Sequence of chain 1.A:
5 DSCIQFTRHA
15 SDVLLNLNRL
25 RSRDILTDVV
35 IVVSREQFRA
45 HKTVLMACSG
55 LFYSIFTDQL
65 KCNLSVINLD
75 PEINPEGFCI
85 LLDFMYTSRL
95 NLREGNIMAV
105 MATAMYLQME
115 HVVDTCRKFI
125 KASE

Binding-site contacts:
Ligand atom C9 contacts residue CYS52 of chain 1.A at 3.3 Å (hydrophobic).
Ligand atom C5 contacts residue LEU24 of chain 2.A at 4.0 Å (hydrophobic).
Ligand atom C9 contacts residue GLY54 of chain 1.A at 3.5 Å.
Ligand atom C6 contacts residue TYR57 of chain 1.A at 3.6 Å (hydrophobic).
Ligand atom N contacts residue ARG23 of chain 2.A at 4.0 Å.
Ligand atom C2 contacts residue TYR57 of chain 1.A at 3.6 Å (hydrophobic).
Ligand atom C5 contacts residue MET50 of chain 1.A at 3.4 Å (hydrophobic).
Ligand atom N2 contacts residue TYR57 of chain 1.A at 3.5 Å.
Ligand atom C1 contacts residue TYR57 of chain 1.A at 3.7 Å (hydrophobic).
Ligand atom C contacts residue ASN20 of chain 2.A at 3.7 Å.
Ligand atom N1 contacts residue ASN20 of chain 2.A at 3.6 Å.
Ligand atom C7 contacts residue MET50 of chain 1.A at 3.7 Å (hydrophobic).
Ligand atom C4 contacts residue ASN20 of chain 2.A at 3.6 Å.
Ligand atom C5 contacts residue TYR57 of chain 1.A at 3.5 Å (hydrophobic).
Ligand atom C4 contacts residue TYR57 of chain 1.A at 3.4 Å (hydrophobic).
Ligand atom C3 contacts residue TYR57 of chain 1.A at 3.5 Å (hydrophobic).
Ligand atom CL contacts residue LEU24 of chain 2.A at 3.8 Å.
Ligand atom CL contacts residue TYR57 of chain 1.A at 3.6 Å.
Ligand atom C7 contacts residue ASN20 of chain 2.A at 3.7 Å.
Ligand atom C5 contacts residue ASN20 of chain 2.A at 3.6 Å.
Ligand atom C7 contacts residue CYS52 of chain 1.A at 3.9 Å (hydrophobic).
Ligand atom C6 contacts residue GLY54 of chain 1.A at 3.8 Å.
Ligand atom C9 contacts residue SER53 of chain 1.A at 3.8 Å.
Ligand atom C3 contacts residue ASN20 of chain 2.A at 3.8 Å.
Ligand atom C6 contacts residue MET50 of chain 1.A at 3.1 Å (hydrophobic).
Ligand atom CL contacts residue ARG23 of chain 2.A at 3.8 Å.
Ligand atom N contacts residue ASN20 of chain 2.A at 4.0 Å.
Ligand atom N2 contacts residue ASN20 of chain 2.A at 3.8 Å.
Ligand atom C3 contacts residue MET50 of chain 1.A at 3.7 Å (hydrophobic).
Ligand atom N1 contacts residue MET50 of chain 1.A at 3.2 Å (h-bond).
Ligand atom N1 contacts residue TYR57 of chain 1.A at 3.9 Å.
Ligand atom N1 contacts residue ALA51 of chain 1.A at 3.4 Å (h-bond).
Ligand atom N1 contacts residue LEU24 of chain 2.A at 3.5 Å.
Ligand atom N2 contacts residue MET50 of chain 1.A at 2.6 Å (h-bond).
Ligand atom N contacts residue TYR57 of chain 1.A at 3.6 Å.
Ligand atom C7 contacts residue ALA51 of chain 1.A at 3.7 Å (hydrophobic).
Ligand atom CL contacts residue ARG27 of chain 2.A at 3.9 Å.
Ligand atom C contacts residue TYR57 of chain 1.A at 3.5 Å (hydrophobic).
Ligand atom C4 contacts residue MET50 of chain 1.A at 4.0 Å (hydrophobic).
Ligand atom C6 contacts residue SER53 of chain 1.A at 3.6 Å.

Sequence of chain 2.A:
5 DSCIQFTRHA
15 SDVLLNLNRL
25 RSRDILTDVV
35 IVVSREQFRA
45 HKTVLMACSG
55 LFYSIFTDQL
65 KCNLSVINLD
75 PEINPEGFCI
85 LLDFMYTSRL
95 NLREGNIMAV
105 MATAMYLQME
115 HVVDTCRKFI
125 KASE

The protein below binds the small molecule below.
Small molecule (SMILES): N#Cc1c(NCC2CC2)ccnc1Cl